Sequence of chain 1.F:
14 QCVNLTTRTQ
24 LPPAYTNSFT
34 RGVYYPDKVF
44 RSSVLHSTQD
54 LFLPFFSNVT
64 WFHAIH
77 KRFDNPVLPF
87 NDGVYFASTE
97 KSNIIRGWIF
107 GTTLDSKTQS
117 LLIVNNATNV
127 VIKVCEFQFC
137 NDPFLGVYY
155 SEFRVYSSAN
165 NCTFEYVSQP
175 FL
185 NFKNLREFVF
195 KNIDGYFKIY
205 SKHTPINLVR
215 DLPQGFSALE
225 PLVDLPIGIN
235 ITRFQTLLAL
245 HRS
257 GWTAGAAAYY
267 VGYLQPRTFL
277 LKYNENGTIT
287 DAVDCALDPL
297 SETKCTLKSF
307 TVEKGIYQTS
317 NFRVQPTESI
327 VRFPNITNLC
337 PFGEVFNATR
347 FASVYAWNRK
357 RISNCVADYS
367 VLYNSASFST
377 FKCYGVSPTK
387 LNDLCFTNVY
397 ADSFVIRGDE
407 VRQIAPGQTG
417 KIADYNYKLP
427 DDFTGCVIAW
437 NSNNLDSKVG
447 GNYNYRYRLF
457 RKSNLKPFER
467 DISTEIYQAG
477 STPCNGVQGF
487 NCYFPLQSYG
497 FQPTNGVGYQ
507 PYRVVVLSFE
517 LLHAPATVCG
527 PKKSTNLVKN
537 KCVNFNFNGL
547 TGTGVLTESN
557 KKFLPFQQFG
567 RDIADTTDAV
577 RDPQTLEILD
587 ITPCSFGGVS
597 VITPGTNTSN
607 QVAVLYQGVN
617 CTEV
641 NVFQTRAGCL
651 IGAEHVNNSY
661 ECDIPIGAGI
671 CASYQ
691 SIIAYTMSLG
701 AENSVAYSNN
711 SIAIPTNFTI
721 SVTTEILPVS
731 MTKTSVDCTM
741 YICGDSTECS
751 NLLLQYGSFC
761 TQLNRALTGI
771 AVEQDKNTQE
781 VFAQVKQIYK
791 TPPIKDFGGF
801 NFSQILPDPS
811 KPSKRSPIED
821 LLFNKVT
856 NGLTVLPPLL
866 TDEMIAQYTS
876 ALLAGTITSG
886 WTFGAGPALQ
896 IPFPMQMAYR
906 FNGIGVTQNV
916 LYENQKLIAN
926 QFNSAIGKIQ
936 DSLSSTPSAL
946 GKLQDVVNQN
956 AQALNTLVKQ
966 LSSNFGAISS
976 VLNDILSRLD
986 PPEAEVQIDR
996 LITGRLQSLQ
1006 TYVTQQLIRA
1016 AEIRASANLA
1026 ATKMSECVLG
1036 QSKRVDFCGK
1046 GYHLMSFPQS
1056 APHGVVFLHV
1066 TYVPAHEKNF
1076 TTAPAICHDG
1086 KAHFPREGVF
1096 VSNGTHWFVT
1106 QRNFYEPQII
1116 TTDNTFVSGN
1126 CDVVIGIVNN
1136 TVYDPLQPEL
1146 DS

A small-molecule ligand and the protein it binds are described below.
Small molecule (SMILES): CC(=O)N[C@@H]1[C@@H](O)[C@H](O)[C@@H](CO)O[C@H]1O

Binding-site contacts:
Ligand atom N2 contacts residue ASN280 of chain 1.F at 4.2 Å.
Ligand atom C5 contacts residue ASN282 of chain 1.F at 3.7 Å.
Ligand atom C4 contacts residue ASN282 of chain 1.F at 4.2 Å.
Ligand atom C1 contacts residue GLU281 of chain 1.F at 3.9 Å.
Ligand atom C7 contacts residue ASN280 of chain 1.F at 3.6 Å.
Ligand atom C7 contacts residue ASN282 of chain 1.F at 3.5 Å.
Ligand atom C8 contacts residue ASN280 of chain 1.F at 3.5 Å.
Ligand atom N2 contacts residue ASN282 of chain 1.F at 2.9 Å (h-bond).
Ligand atom C3 contacts residue GLU281 of chain 1.F at 4.1 Å.
Ligand atom O5 contacts residue ASN282 of chain 1.F at 2.4 Å (h-bond).
Ligand atom O6 contacts residue ASN282 of chain 1.F at 4.1 Å.
Ligand atom C2 contacts residue ASN282 of chain 1.F at 2.5 Å.
Ligand atom C3 contacts residue ASN282 of chain 1.F at 3.8 Å.
Ligand atom C1 contacts residue ASN282 of chain 1.F at 1.4 Å.
Ligand atom C2 contacts residue GLU281 of chain 1.F at 3.7 Å.
Ligand atom C7 contacts residue GLU281 of chain 1.F at 3.5 Å.
Ligand atom O7 contacts residue ASN280 of chain 1.F at 3.9 Å.
Ligand atom N2 contacts residue GLU281 of chain 1.F at 2.7 Å (salt-bridge).
Ligand atom C8 contacts residue GLU281 of chain 1.F at 3.4 Å.
Ligand atom O7 contacts residue ASN282 of chain 1.F at 3.8 Å.